Binding-site contacts:
Ligand atom O3 contacts residue LYS49 of chain 1.A at 3.5 Å.
Ligand atom C3 contacts residue ALA50 of chain 1.A at 4.2 Å (hydrophobic).
Ligand atom O1 contacts residue SO41 of chain 1.F at 3.7 Å.
Ligand atom C3 contacts residue SER98 of chain 1.A at 4.3 Å.
Ligand atom C1 contacts residue SER98 of chain 1.A at 3.0 Å.
Ligand atom O3 contacts residue GLY48 of chain 1.A at 3.0 Å (h-bond).
Ligand atom O4 contacts residue LYS49 of chain 1.A at 3.9 Å.
Ligand atom O5 contacts residue LYS49 of chain 1.A at 3.6 Å.
Ligand atom C2 contacts residue SER98 of chain 1.A at 4.2 Å.
Ligand atom O2 contacts residue ASP99 of chain 1.A at 4.1 Å.
Ligand atom O4 contacts residue SER98 of chain 1.A at 3.6 Å.
Ligand atom O2 contacts residue SER98 of chain 1.A at 2.9 Å (h-bond).
Ligand atom C3 contacts residue LYS49 of chain 1.A at 3.8 Å.
Ligand atom O1 contacts residue SER98 of chain 1.A at 2.9 Å (h-bond).
Ligand atom O5 contacts residue ALA50 of chain 1.A at 3.0 Å (h-bond).
Ligand atom O5 contacts residue GLU14 of chain 1.A at 4.3 Å.
Ligand atom C2 contacts residue LYS49 of chain 1.A at 4.2 Å.
Ligand atom C2 contacts residue GLY48 of chain 1.A at 3.7 Å.
Ligand atom O1 contacts residue SER96 of chain 1.A at 4.4 Å.
Ligand atom C1 contacts residue SER96 of chain 1.A at 4.2 Å.
Ligand atom O2 contacts residue SER96 of chain 1.A at 3.1 Å (h-bond).

Sequence of chain 1.A:
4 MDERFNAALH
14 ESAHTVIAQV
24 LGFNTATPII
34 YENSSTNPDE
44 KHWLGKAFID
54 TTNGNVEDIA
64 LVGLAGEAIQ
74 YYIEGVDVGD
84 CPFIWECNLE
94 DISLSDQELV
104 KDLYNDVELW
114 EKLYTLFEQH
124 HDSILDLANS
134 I

This protein binds this small molecule.
Small molecule (SMILES): O=C([O-])C(O)C(=O)[O-]